Sequence of chain 1.C:
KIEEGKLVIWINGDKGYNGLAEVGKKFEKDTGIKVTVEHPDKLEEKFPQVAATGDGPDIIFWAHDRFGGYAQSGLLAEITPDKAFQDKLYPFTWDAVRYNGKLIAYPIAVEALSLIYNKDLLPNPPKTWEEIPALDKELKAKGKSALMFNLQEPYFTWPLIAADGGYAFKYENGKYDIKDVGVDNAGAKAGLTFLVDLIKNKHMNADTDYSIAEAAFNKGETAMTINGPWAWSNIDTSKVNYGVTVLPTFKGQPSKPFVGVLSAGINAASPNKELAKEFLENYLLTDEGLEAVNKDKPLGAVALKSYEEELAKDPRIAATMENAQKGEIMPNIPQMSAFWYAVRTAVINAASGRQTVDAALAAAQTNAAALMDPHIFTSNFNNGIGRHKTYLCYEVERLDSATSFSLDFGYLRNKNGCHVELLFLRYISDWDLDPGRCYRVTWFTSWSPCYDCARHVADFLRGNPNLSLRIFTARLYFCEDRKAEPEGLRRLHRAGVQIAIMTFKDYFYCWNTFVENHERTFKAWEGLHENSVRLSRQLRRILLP

Binding-site contacts:
Ligand atom O6 contacts residue ARG344 of chain 1.C at 3.4 Å.
Ligand atom O2 contacts residue TRP62 of chain 1.C at 3.5 Å (h-bond).
Ligand atom C1 contacts residue TYR155 of chain 1.C at 3.5 Å (hydrophobic).
Ligand atom O3 contacts residue TYR341 of chain 1.C at 3.2 Å (h-bond).
Ligand atom O5 contacts residue TRP340 of chain 1.C at 3.5 Å.
Ligand atom C1 contacts residue GLU45 of chain 1.C at 3.1 Å.
Ligand atom C3 contacts residue ASP65 of chain 1.C at 3.7 Å.
Ligand atom O5 contacts residue TYR341 of chain 1.C at 3.4 Å.
Ligand atom C2 contacts residue ARG66 of chain 1.C at 3.5 Å.
Ligand atom O2 contacts residue LYS15 of chain 1.C at 2.9 Å (salt-bridge).
Ligand atom O2 contacts residue GLU44 of chain 1.C at 2.2 Å (salt-bridge).
Ligand atom C5 contacts residue GLU153 of chain 1.C at 3.5 Å.
Ligand atom O6 contacts residue GLU153 of chain 1.C at 2.6 Å (salt-bridge).
Ligand atom C1 contacts residue GLU44 of chain 1.C at 3.4 Å.
Ligand atom O4 contacts residue GLU44 of chain 1.C at 3.7 Å.
Ligand atom O5 contacts residue GLU45 of chain 1.C at 2.9 Å (salt-bridge).
Ligand atom C1 contacts residue ASP14 of chain 1.C at 3.5 Å.
Ligand atom O5 contacts residue TYR155 of chain 1.C at 3.3 Å.
Ligand atom O3 contacts residue GLU44 of chain 1.C at 3.0 Å (salt-bridge).
Ligand atom C2 contacts residue GLU44 of chain 1.C at 3.2 Å.
Ligand atom O6 contacts residue TYR155 of chain 1.C at 3.4 Å.
Ligand atom O3 contacts residue ASP65 of chain 1.C at 2.6 Å (salt-bridge).
Ligand atom C3 contacts residue TRP62 of chain 1.C at 3.6 Å (hydrophobic).
Ligand atom O2 contacts residue GLU111 of chain 1.C at 3.0 Å (salt-bridge).
Ligand atom O3 contacts residue TRP62 of chain 1.C at 3.3 Å (h-bond).
Ligand atom C6 contacts residue ARG344 of chain 1.C at 3.5 Å.
Ligand atom O1 contacts residue ASN12 of chain 1.C at 3.6 Å.
Ligand atom C3 contacts residue GLU44 of chain 1.C at 3.5 Å.
Ligand atom O2 contacts residue ARG66 of chain 1.C at 2.5 Å (salt-bridge).
Ligand atom C6 contacts residue GLU153 of chain 1.C at 3.2 Å.
Ligand atom O2 contacts residue ALA63 of chain 1.C at 3.4 Å.
Ligand atom C2 contacts residue ASP65 of chain 1.C at 3.3 Å.
Ligand atom O1 contacts residue LYS15 of chain 1.C at 3.2 Å (salt-bridge).
Ligand atom O1 contacts residue ASP14 of chain 1.C at 3.0 Å (salt-bridge).
Ligand atom O3 contacts residue ARG66 of chain 1.C at 3.1 Å (salt-bridge).
Ligand atom C4 contacts residue TYR341 of chain 1.C at 3.7 Å (hydrophobic).
Ligand atom O2 contacts residue ASP65 of chain 1.C at 2.7 Å (salt-bridge).
Ligand atom O4 contacts residue GLU153 of chain 1.C at 3.3 Å (salt-bridge).
Ligand atom C1 contacts residue TRP340 of chain 1.C at 3.6 Å (hydrophobic).
Ligand atom O6 contacts residue PRO154 of chain 1.C at 3.3 Å.

The small molecule below binds the protein below.
Small molecule (SMILES): OC[C@H]1O[C@H](O[C@H]2[C@H](O)[C@@H](O)[C@@H](O[C@H]3[C@H](O)[C@@H](O)[C@@H](O[C@H]4[C@H](O)[C@@H](O)[C@@H](O)O[C@@H]4CO)O[C@@H]3CO)O[C@@H]2CO)[C@H](O)[C@@H](O)[C@@H]1O